Binding-site contacts:
Ligand atom O1S contacts residue ARG98 of chain 50.A at 3.6 Å.
Ligand atom C15 contacts residue TRP117 of chain 50.A at 4.2 Å (hydrophobic).
Ligand atom O1S contacts residue ASP228 of chain 50.A at 3.6 Å.
Ligand atom S1 contacts residue ARG98 of chain 50.A at 4.4 Å.
Ligand atom C16 contacts residue ARG224 of chain 50.A at 4.0 Å.
Ligand atom C1 contacts residue ARG224 of chain 50.A at 3.8 Å.
Ligand atom N1 contacts residue ARG98 of chain 50.A at 4.3 Å.
Ligand atom O1S contacts residue THR226 of chain 50.A at 4.3 Å.
Ligand atom C14 contacts residue ARG224 of chain 50.A at 4.5 Å.
Ligand atom C16 contacts residue TRP117 of chain 50.A at 3.7 Å (hydrophobic).
Ligand atom N1 contacts residue ARG224 of chain 50.A at 4.2 Å.
Ligand atom C3 contacts residue ARG224 of chain 50.A at 3.5 Å.
Ligand atom C1 contacts residue ARG98 of chain 50.A at 3.2 Å.
Ligand atom O3S contacts residue THR226 of chain 50.A at 4.0 Å.
Ligand atom C2 contacts residue ARG224 of chain 50.A at 3.8 Å.
Ligand atom C13 contacts residue ARG224 of chain 50.A at 4.1 Å.
Ligand atom C3 contacts residue ARG98 of chain 50.A at 3.2 Å.
Ligand atom C2 contacts residue ARG98 of chain 50.A at 3.4 Å.
Ligand atom N1 contacts residue TRP117 of chain 50.A at 4.1 Å.
Ligand atom C15 contacts residue ARG224 of chain 50.A at 3.3 Å.
Ligand atom C3 contacts residue TRP117 of chain 50.A at 3.5 Å (hydrophobic).

This small molecule binds to this protein.
Small molecule (SMILES): CCCCCCCCCCCC[N+](C)(C)CCCS(=O)(=O)O

Sequence of chain 50.A:
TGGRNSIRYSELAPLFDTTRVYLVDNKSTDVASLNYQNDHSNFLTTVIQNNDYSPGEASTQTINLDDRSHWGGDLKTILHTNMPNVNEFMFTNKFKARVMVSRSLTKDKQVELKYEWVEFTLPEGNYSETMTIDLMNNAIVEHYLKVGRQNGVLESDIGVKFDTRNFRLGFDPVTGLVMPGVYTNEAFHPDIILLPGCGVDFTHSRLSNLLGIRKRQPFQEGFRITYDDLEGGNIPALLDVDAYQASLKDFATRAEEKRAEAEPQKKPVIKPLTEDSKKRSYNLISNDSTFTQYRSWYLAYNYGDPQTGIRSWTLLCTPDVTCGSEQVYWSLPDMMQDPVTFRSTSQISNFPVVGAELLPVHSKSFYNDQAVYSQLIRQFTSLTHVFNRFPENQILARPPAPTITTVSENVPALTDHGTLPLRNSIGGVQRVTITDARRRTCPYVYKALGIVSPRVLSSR